Binding-site contacts:
Ligand atom C contacts residue HIS87 of chain 1.A at 3.3 Å.
Ligand atom C8 contacts residue SER50 of chain 1.A at 4.0 Å.
Ligand atom N1 contacts residue ILE86 of chain 1.A at 4.2 Å.
Ligand atom C1 contacts residue SER90 of chain 1.A at 3.3 Å.
Ligand atom C8 contacts residue LEU52 of chain 1.A at 4.0 Å (hydrophobic).
Ligand atom C2 contacts residue ILE86 of chain 1.A at 4.0 Å (hydrophobic).
Ligand atom C contacts residue PRO88 of chain 1.A at 3.5 Å (hydrophobic).
Ligand atom O contacts residue PRO91 of chain 1.A at 4.2 Å.
Ligand atom O contacts residue ILE86 of chain 1.A at 4.1 Å.
Ligand atom O contacts residue SER90 of chain 1.A at 4.0 Å.
Ligand atom O1 contacts residue SER50 of chain 1.A at 3.2 Å.
Ligand atom N contacts residue SER90 of chain 1.A at 3.8 Å.
Ligand atom C contacts residue SER90 of chain 1.A at 3.6 Å.
Ligand atom C9 contacts residue ILE86 of chain 1.A at 3.8 Å (hydrophobic).
Ligand atom C contacts residue ILE86 of chain 1.A at 3.9 Å (hydrophobic).
Ligand atom C6 contacts residue ILE86 of chain 1.A at 4.0 Å (hydrophobic).
Ligand atom C4 contacts residue ILE86 of chain 1.A at 4.1 Å (hydrophobic).
Ligand atom N contacts residue ILE86 of chain 1.A at 3.5 Å.
Ligand atom C5 contacts residue ILE86 of chain 1.A at 4.3 Å (hydrophobic).
Ligand atom N contacts residue HIS87 of chain 1.A at 4.2 Å.
Ligand atom O1 contacts residue LEU52 of chain 1.A at 4.2 Å.
Ligand atom C1 contacts residue ILE86 of chain 1.A at 3.7 Å (hydrophobic).
Ligand atom C1 contacts residue PRO91 of chain 1.A at 4.4 Å (hydrophobic).
Ligand atom C5 contacts residue SER50 of chain 1.A at 4.0 Å.
Ligand atom C8 contacts residue VAL136 of chain 1.A at 4.5 Å (hydrophobic).
Ligand atom C7 contacts residue LEU52 of chain 1.A at 4.5 Å (hydrophobic).
Ligand atom C4 contacts residue SER50 of chain 1.A at 3.7 Å.
Ligand atom N2 contacts residue ILE86 of chain 1.A at 3.8 Å.
Ligand atom O1 contacts residue VAL136 of chain 1.A at 4.2 Å.
Ligand atom O contacts residue SER50 of chain 1.A at 2.7 Å (h-bond).

Sequence of chain 1.A:
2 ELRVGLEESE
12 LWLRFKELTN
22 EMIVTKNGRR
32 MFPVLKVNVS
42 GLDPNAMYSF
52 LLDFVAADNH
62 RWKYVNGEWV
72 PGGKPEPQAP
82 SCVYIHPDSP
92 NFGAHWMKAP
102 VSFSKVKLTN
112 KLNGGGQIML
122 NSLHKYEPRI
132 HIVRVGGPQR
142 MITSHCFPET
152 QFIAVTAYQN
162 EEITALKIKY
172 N

This small molecule binds to this protein.
Small molecule (SMILES): Cn1cc(CNC(=O)c2ccco2)cn1